A small-molecule ligand and the protein it binds are described below.
Small molecule (SMILES): COc1ccc2cc(-c3c(-c4ccncc4)nc(-c4ccc(S(C)(=O)=O)cc4C)n3C)ccc2c1

Binding-site contacts:
Ligand atom CBG contacts residue LYS50 of chain 1.A at 4.1 Å.
Ligand atom CBF contacts residue LYS50 of chain 1.A at 3.9 Å.
Ligand atom CAH contacts residue ALA48 of chain 1.A at 4.1 Å (hydrophobic).
Ligand atom CAG contacts residue CYS98 of chain 1.A at 3.9 Å (hydrophobic).
Ligand atom CAH contacts residue PHE97 of chain 1.A at 3.7 Å (hydrophobic).
Ligand atom NAT contacts residue CYS98 of chain 1.A at 3.1 Å (h-bond).
Ligand atom CAB contacts residue ALA102 of chain 1.A at 3.6 Å (hydrophobic).
Ligand atom CAK contacts residue ALA48 of chain 1.A at 4.0 Å (hydrophobic).
Ligand atom CAI contacts residue ALA48 of chain 1.A at 3.9 Å (hydrophobic).
Ligand atom CAP contacts residue ALA159 of chain 1.A at 4.0 Å (hydrophobic).
Ligand atom CAR contacts residue ILE95 of chain 1.A at 3.7 Å (hydrophobic).
Ligand atom OAV contacts residue ILE95 of chain 1.A at 3.3 Å.
Ligand atom CAX contacts residue LYS50 of chain 1.A at 4.1 Å.
Ligand atom CAG contacts residue ALA48 of chain 1.A at 3.4 Å (hydrophobic).
Ligand atom CAA contacts residue LYS50 of chain 1.A at 4.0 Å.
Ligand atom OAE contacts residue GLY30 of chain 1.A at 3.7 Å.
Ligand atom CAG contacts residue LEU149 of chain 1.A at 3.7 Å (hydrophobic).
Ligand atom CAX contacts residue ILE95 of chain 1.A at 3.2 Å (hydrophobic).
Ligand atom CAR contacts residue LYS50 of chain 1.A at 3.9 Å.
Ligand atom CAO contacts residue LYS50 of chain 1.A at 3.9 Å.
Ligand atom NAT contacts residue PHE97 of chain 1.A at 3.6 Å.
Ligand atom CAB contacts residue LEU149 of chain 1.A at 4.1 Å (hydrophobic).
Ligand atom CAK contacts residue ILE95 of chain 1.A at 3.4 Å (hydrophobic).
Ligand atom CAA contacts residue ILE93 of chain 1.A at 3.4 Å (hydrophobic).
Ligand atom OAV contacts residue ILE93 of chain 1.A at 3.3 Å.
Ligand atom CAK contacts residue ILE93 of chain 1.A at 3.8 Å (hydrophobic).
Ligand atom CAY contacts residue LEU149 of chain 1.A at 3.8 Å (hydrophobic).
Ligand atom CAP contacts residue LYS50 of chain 1.A at 4.1 Å.
Ligand atom CAI contacts residue LEU149 of chain 1.A at 3.3 Å (hydrophobic).
Ligand atom NAT contacts residue GLU96 of chain 1.A at 4.1 Å.
Ligand atom CAO contacts residue ILE95 of chain 1.A at 4.0 Å (hydrophobic).
Ligand atom CAS contacts residue VAL35 of chain 1.A at 3.8 Å (hydrophobic).
Ligand atom CAA contacts residue GLU66 of chain 1.A at 3.7 Å.
Ligand atom CAO contacts residue ALA48 of chain 1.A at 4.0 Å (hydrophobic).
Ligand atom CAB contacts residue GLY146 of chain 1.A at 3.4 Å.
Ligand atom CAH contacts residue CYS98 of chain 1.A at 3.8 Å (hydrophobic).
Ligand atom CAK contacts residue LYS50 of chain 1.A at 3.8 Å.
Ligand atom CAG contacts residue GLU96 of chain 1.A at 3.8 Å.
Ligand atom CAL contacts residue GLY28 of chain 1.A at 4.1 Å.
Ligand atom NAT contacts residue ALA48 of chain 1.A at 3.5 Å.

Sequence of chain 1.A:
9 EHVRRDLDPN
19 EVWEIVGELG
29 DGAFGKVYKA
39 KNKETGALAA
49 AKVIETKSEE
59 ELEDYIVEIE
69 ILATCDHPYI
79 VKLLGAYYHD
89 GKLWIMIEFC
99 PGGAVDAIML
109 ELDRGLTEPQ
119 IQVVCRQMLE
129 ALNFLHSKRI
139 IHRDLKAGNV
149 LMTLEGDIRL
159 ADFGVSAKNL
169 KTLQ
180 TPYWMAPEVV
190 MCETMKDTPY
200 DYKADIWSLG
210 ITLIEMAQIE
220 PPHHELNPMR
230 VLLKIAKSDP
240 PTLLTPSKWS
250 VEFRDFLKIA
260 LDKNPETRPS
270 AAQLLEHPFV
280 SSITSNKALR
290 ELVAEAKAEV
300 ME